Sequence of chain 1.I:
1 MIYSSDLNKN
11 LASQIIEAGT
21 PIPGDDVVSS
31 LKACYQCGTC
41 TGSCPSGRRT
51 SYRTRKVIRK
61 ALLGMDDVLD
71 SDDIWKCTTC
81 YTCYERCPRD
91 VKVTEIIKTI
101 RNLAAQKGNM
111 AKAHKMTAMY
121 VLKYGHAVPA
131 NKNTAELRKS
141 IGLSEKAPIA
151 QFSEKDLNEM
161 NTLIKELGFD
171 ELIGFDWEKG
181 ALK

A protein and the small-molecule ligand that binds it are described below.
Small molecule (SMILES): O=S(=O)(O)CCBr

Binding-site contacts:
Ligand atom O1S contacts residue GLY46 of chain 1.H at 3.9 Å.
Ligand atom S2 contacts residue GLY198 of chain 1.H at 3.7 Å.
Ligand atom O1S contacts residue ALA196 of chain 1.H at 4.4 Å.
Ligand atom O2S contacts residue ALA44 of chain 1.H at 3.4 Å.
Ligand atom S2 contacts residue GLY46 of chain 1.H at 3.6 Å (h-bond).
Ligand atom O2S contacts residue GLY46 of chain 1.H at 2.8 Å (h-bond).
Ligand atom BR1 contacts residue 9S81 of chain 1.ZA at 3.5 Å.
Ligand atom O2S contacts residue PRO45 of chain 1.H at 3.2 Å (h-bond).
Ligand atom BR1 contacts residue HIS154 of chain 1.H at 4.2 Å.
Ligand atom C1 contacts residue PRO45 of chain 1.H at 4.1 Å (hydrophobic).
Ligand atom C1 contacts residue GLY80 of chain 1.H at 3.5 Å.
Ligand atom O1S contacts residue GLY197 of chain 1.H at 3.5 Å.
Ligand atom O3S contacts residue HIS154 of chain 1.H at 3.6 Å (h-bond).
Ligand atom O3S contacts residue GLY197 of chain 1.H at 4.0 Å.
Ligand atom C2 contacts residue GLY197 of chain 1.H at 4.3 Å.
Ligand atom O3S contacts residue PRO45 of chain 1.H at 4.3 Å.
Ligand atom O2S contacts residue VAL47 of chain 1.H at 3.3 Å (h-bond).
Ligand atom O1S contacts residue GLY199 of chain 1.H at 3.2 Å (h-bond).
Ligand atom C1 contacts residue PHE233 of chain 1.H at 4.0 Å (hydrophobic).
Ligand atom BR1 contacts residue PHE233 of chain 1.H at 3.7 Å.
Ligand atom BR1 contacts residue GLY80 of chain 1.H at 3.4 Å.
Ligand atom O1S contacts residue VAL47 of chain 1.H at 3.5 Å.
Ligand atom BR1 contacts residue CYS231 of chain 1.H at 3.6 Å.
Ligand atom S2 contacts residue PRO45 of chain 1.H at 4.5 Å.
Ligand atom O1S contacts residue GLY198 of chain 1.H at 2.9 Å (h-bond).
Ligand atom S2 contacts residue GLY197 of chain 1.H at 4.2 Å.
Ligand atom O3S contacts residue GLY198 of chain 1.H at 3.3 Å (h-bond).
Ligand atom O3S contacts residue VAL47 of chain 1.H at 4.5 Å.
Ligand atom O1S contacts residue PHE233 of chain 1.H at 4.5 Å.
Ligand atom O3S contacts residue THR79 of chain 1.I at 3.9 Å.
Ligand atom C2 contacts residue PHE233 of chain 1.H at 3.7 Å (hydrophobic).
Ligand atom S2 contacts residue VAL47 of chain 1.H at 4.0 Å.
Ligand atom O3S contacts residue GLY46 of chain 1.H at 3.3 Å (h-bond).

Sequence of chain 1.H:
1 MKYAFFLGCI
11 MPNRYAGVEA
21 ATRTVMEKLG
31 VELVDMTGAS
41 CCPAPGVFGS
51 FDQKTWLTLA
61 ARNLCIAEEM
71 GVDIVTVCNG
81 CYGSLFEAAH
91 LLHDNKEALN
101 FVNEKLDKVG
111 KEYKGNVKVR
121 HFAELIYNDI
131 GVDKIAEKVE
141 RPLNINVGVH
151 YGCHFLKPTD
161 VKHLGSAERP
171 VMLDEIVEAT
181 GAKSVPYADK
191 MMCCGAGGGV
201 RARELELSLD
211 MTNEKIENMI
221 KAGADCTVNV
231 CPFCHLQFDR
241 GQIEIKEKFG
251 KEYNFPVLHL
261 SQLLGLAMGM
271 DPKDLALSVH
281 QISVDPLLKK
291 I